Binding-site contacts:
Ligand atom O4 contacts residue ASP54 of chain 1.B at 2.5 Å (salt-bridge).
Ligand atom C4 contacts residue GLN133 of chain 1.B at 3.6 Å.
Ligand atom C3 contacts residue GLN133 of chain 1.B at 3.9 Å.
Ligand atom O3 contacts residue ASN135 of chain 1.B at 3.6 Å (h-bond).
Ligand atom O2 contacts residue ILE13 of chain 1.B at 3.4 Å.
Ligand atom C12 contacts residue TYR48 of chain 1.B at 4.0 Å (hydrophobic).
Ligand atom C4 contacts residue ASP54 of chain 1.B at 3.4 Å.
Ligand atom O6 contacts residue ASP47 of chain 1.B at 2.8 Å (salt-bridge).
Ligand atom O4 contacts residue ASN135 of chain 1.B at 3.0 Å (h-bond).
Ligand atom O2 contacts residue PHE1 of chain 1.B at 3.0 Å (h-bond).
Ligand atom C9 contacts residue TYR48 of chain 1.B at 3.6 Å (hydrophobic).
Ligand atom O4 contacts residue GLN133 of chain 1.B at 3.4 Å (h-bond).
Ligand atom C13 contacts residue TYR48 of chain 1.B at 4.0 Å (hydrophobic).
Ligand atom O6 contacts residue ASP54 of chain 1.B at 2.6 Å (salt-bridge).
Ligand atom C3 contacts residue ASN135 of chain 1.B at 3.9 Å.
Ligand atom C6 contacts residue ASP47 of chain 1.B at 3.6 Å.
Ligand atom C5 contacts residue PHE1 of chain 1.B at 3.7 Å (hydrophobic).
Ligand atom O5 contacts residue ASP47 of chain 1.B at 3.8 Å.
Ligand atom C6 contacts residue PHE1 of chain 1.B at 3.7 Å (hydrophobic).
Ligand atom O6 contacts residue PHE1 of chain 1.B at 2.6 Å (h-bond).
Ligand atom C1 contacts residue ILE13 of chain 1.B at 4.1 Å (hydrophobic).
Ligand atom C6 contacts residue TYR48 of chain 1.B at 3.8 Å (hydrophobic).
Ligand atom O4 contacts residue ILE52 of chain 1.B at 3.7 Å.
Ligand atom O3 contacts residue GLN133 of chain 1.B at 3.0 Å (h-bond).
Ligand atom C3 contacts residue ASP140 of chain 1.B at 3.2 Å.
Ligand atom O3 contacts residue ASP140 of chain 1.B at 2.6 Å (salt-bridge).
Ligand atom C11 contacts residue TYR48 of chain 1.B at 3.4 Å (hydrophobic).
Ligand atom C2 contacts residue ASP140 of chain 1.B at 3.8 Å.
Ligand atom C1 contacts residue PHE1 of chain 1.B at 3.8 Å (hydrophobic).
Ligand atom O5 contacts residue PHE1 of chain 1.B at 3.0 Å (h-bond).
Ligand atom C4 contacts residue PHE1 of chain 1.B at 3.8 Å (hydrophobic).
Ligand atom O6 contacts residue TYR48 of chain 1.B at 4.0 Å.
Ligand atom C4 contacts residue ASN135 of chain 1.B at 4.0 Å.
Ligand atom C2 contacts residue PHE1 of chain 1.B at 3.9 Å (hydrophobic).
Ligand atom O6 contacts residue ASN46 of chain 1.B at 3.2 Å (h-bond).
Ligand atom C10 contacts residue TYR48 of chain 1.B at 3.7 Å (hydrophobic).
Ligand atom C6 contacts residue ASP54 of chain 1.B at 3.4 Å.
Ligand atom C2 contacts residue ILE13 of chain 1.B at 3.8 Å (hydrophobic).
Ligand atom C6 contacts residue ASN46 of chain 1.B at 3.2 Å.
Ligand atom O3 contacts residue PHE142 of chain 1.B at 3.7 Å.

Sequence of chain 1.B:
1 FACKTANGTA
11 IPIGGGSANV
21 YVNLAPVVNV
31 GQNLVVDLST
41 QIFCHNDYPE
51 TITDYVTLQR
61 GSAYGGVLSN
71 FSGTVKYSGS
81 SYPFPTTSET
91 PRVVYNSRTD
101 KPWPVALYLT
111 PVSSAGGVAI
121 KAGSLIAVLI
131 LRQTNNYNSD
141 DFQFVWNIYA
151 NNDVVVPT

This protein binds this small molecule.
Small molecule (SMILES): CCCCCCCO[C@H]1O[C@H](CO)[C@@H](O)[C@H](O)[C@@H]1O